A protein and the small-molecule ligand that binds it are described below.
Small molecule (SMILES): Nc1ncnc2c1ncn2[C@@H]1O[C@H](COS(=O)(=O)NC(=O)[C@@H](N)Cc2c[nH]c3ccccc23)[C@@H](O)[C@H]1O

Sequence of chain 1.D:
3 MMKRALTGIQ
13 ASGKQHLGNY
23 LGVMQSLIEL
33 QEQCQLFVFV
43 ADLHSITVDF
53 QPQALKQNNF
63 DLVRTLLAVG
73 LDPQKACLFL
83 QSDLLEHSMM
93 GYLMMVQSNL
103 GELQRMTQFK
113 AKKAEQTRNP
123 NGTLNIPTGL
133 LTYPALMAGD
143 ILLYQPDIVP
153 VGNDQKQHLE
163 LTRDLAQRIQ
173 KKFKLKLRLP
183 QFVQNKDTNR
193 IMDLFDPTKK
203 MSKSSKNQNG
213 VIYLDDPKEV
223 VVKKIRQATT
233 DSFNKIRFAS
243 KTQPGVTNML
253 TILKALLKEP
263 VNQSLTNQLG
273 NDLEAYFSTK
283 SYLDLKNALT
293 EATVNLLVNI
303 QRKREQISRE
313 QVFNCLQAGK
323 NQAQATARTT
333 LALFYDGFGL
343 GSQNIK

Binding-site contacts:
Ligand atom C8 contacts residue SO41 of chain 1.N at 3.4 Å.
Ligand atom N1 contacts residue ARG192 of chain 1.D at 3.5 Å.
Ligand atom N11 contacts residue ASP142 of chain 1.D at 3.1 Å (salt-bridge).
Ligand atom C5' contacts residue ASN21 of chain 1.D at 3.4 Å.
Ligand atom O1S contacts residue LYS205 of chain 1.D at 3.3 Å (salt-bridge).
Ligand atom C2 contacts residue THR190 of chain 1.D at 3.5 Å.
Ligand atom CE3 contacts residue GLY10 of chain 1.D at 3.0 Å.
Ligand atom O contacts residue GLN12 of chain 1.D at 3.0 Å (h-bond).
Ligand atom O5' contacts residue ASN21 of chain 1.D at 3.2 Å (h-bond).
Ligand atom O3' contacts residue VAL25 of chain 1.D at 3.3 Å.
Ligand atom CA contacts residue GLN157 of chain 1.D at 3.5 Å.
Ligand atom CB contacts residue GLY10 of chain 1.D at 3.3 Å.
Ligand atom O2' contacts residue GLY154 of chain 1.D at 3.1 Å (h-bond).
Ligand atom NH3 contacts residue MET139 of chain 1.D at 3.5 Å (h-bond).
Ligand atom C2' contacts residue ASP156 of chain 1.D at 3.5 Å.
Ligand atom C2 contacts residue GLY20 of chain 1.D at 3.2 Å.
Ligand atom NH3 contacts residue SO41 of chain 1.O at 3.1 Å (h-bond).
Ligand atom C4 contacts residue GLY20 of chain 1.D at 3.4 Å.
Ligand atom CZ3 contacts residue GLY10 of chain 1.D at 3.1 Å.
Ligand atom C2 contacts residue ASN191 of chain 1.D at 3.2 Å.
Ligand atom O2' contacts residue GLN157 of chain 1.D at 3.4 Å.
Ligand atom O1S contacts residue GLN12 of chain 1.D at 3.0 Å (h-bond).
Ligand atom O3' contacts residue VAL153 of chain 1.D at 3.5 Å.
Ligand atom CD1 contacts residue HIS46 of chain 1.D at 3.4 Å.
Ligand atom O2S contacts residue SO41 of chain 1.N at 3.3 Å (h-bond).
Ligand atom CE2 contacts residue MET139 of chain 1.D at 3.5 Å (hydrophobic).
Ligand atom O2' contacts residue ASP156 of chain 1.D at 2.5 Å (salt-bridge).
Ligand atom N6 contacts residue ILE193 of chain 1.D at 2.8 Å (h-bond).
Ligand atom N7 contacts residue LYS202 of chain 1.D at 3.1 Å (salt-bridge).
Ligand atom O4' contacts residue ASN21 of chain 1.D at 2.9 Å (h-bond).
Ligand atom O5' contacts residue SO41 of chain 1.N at 3.5 Å (h-bond).
Ligand atom N6 contacts residue MET203 of chain 1.D at 3.2 Å (h-bond).
Ligand atom N3 contacts residue GLY20 of chain 1.D at 3.0 Å (h-bond).
Ligand atom O3' contacts residue GLY154 of chain 1.D at 3.0 Å (h-bond).
Ligand atom N7 contacts residue HIS18 of chain 1.D at 3.5 Å (h-bond).
Ligand atom N1 contacts residue ILE193 of chain 1.D at 2.7 Å (h-bond).
Ligand atom C8 contacts residue ASN21 of chain 1.D at 3.4 Å.
Ligand atom N11 contacts residue MET139 of chain 1.D at 3.4 Å.
Ligand atom O contacts residue SO41 of chain 1.O at 3.2 Å (h-bond).
Ligand atom NH3 contacts residue GLN157 of chain 1.D at 2.8 Å (h-bond).